Binding-site contacts:
Ligand atom C4 contacts residue ASN72 of chain 40.G at 4.3 Å.
Ligand atom C5 contacts residue ASN72 of chain 40.G at 3.7 Å.
Ligand atom O7 contacts residue GLN81 of chain 40.G at 3.9 Å.
Ligand atom C1 contacts residue ALA79 of chain 40.G at 4.3 Å (hydrophobic).
Ligand atom O5 contacts residue ASN72 of chain 40.G at 2.4 Å (h-bond).
Ligand atom N2 contacts residue GLN81 of chain 40.G at 4.3 Å.
Ligand atom C1 contacts residue ASN72 of chain 40.G at 1.5 Å.
Ligand atom C3 contacts residue ASN72 of chain 40.G at 4.0 Å.
Ligand atom C8 contacts residue GLN81 of chain 40.G at 3.2 Å.
Ligand atom C7 contacts residue GLN81 of chain 40.G at 3.8 Å.
Ligand atom C7 contacts residue ASN72 of chain 40.G at 3.5 Å.
Ligand atom O5 contacts residue THR74 of chain 40.G at 4.0 Å.
Ligand atom O7 contacts residue ASN72 of chain 40.G at 3.3 Å (h-bond).
Ligand atom N2 contacts residue ASN72 of chain 40.G at 3.2 Å (h-bond).
Ligand atom C6 contacts residue THR74 of chain 40.G at 3.7 Å.
Ligand atom C2 contacts residue ASN72 of chain 40.G at 2.6 Å.
Ligand atom C5 contacts residue THR74 of chain 40.G at 3.9 Å.

Sequence of chain 40.G:
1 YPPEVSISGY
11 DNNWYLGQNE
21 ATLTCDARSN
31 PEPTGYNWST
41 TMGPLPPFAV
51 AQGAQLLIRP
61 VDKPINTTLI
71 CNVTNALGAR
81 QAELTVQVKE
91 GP

The protein below binds the small molecule below.
Small molecule (SMILES): CC(=O)N[C@@H]1[C@@H](O)[C@H](O)[C@@H](CO)O[C@H]1O